Binding-site contacts:
Ligand atom O5 contacts residue ASP214 of chain 1.F at 2.9 Å (salt-bridge).
Ligand atom O4 contacts residue MET108 of chain 1.F at 3.9 Å.
Ligand atom O2 contacts residue TYR87 of chain 1.F at 4.2 Å.
Ligand atom O6 contacts residue TYR105 of chain 1.F at 4.1 Å.
Ligand atom C2 contacts residue TYR87 of chain 1.F at 4.0 Å (hydrophobic).
Ligand atom O5 contacts residue LYS89 of chain 1.F at 4.0 Å.
Ligand atom C6 contacts residue ASP214 of chain 1.F at 3.9 Å.
Ligand atom C5 contacts residue GLY101 of chain 1.F at 4.2 Å.
Ligand atom O1 contacts residue GLY101 of chain 1.F at 4.3 Å.
Ligand atom C3 contacts residue TYR87 of chain 1.F at 3.4 Å (hydrophobic).
Ligand atom C5 contacts residue ASP214 of chain 1.F at 3.6 Å.
Ligand atom O1 contacts residue ASP214 of chain 1.F at 2.5 Å (salt-bridge).
Ligand atom C1 contacts residue GLY101 of chain 1.F at 4.4 Å.
Ligand atom O6 contacts residue MET108 of chain 1.F at 3.7 Å.
Ligand atom C5 contacts residue LYS89 of chain 1.F at 3.7 Å.
Ligand atom O4 contacts residue TYR87 of chain 1.F at 3.7 Å.
Ligand atom O6 contacts residue LYS89 of chain 1.F at 3.3 Å (salt-bridge).
Ligand atom O1 contacts residue PHE51 of chain 1.F at 4.2 Å.
Ligand atom C6 contacts residue LYS89 of chain 1.F at 3.1 Å.
Ligand atom O3 contacts residue TYR87 of chain 1.F at 4.5 Å.
Ligand atom C4 contacts residue TYR87 of chain 1.F at 3.8 Å (hydrophobic).
Ligand atom O5 contacts residue TYR87 of chain 1.F at 4.4 Å.
Ligand atom C1 contacts residue ASP214 of chain 1.F at 3.4 Å.
Ligand atom O2 contacts residue PHE51 of chain 1.F at 3.9 Å.
Ligand atom O6 contacts residue GLY101 of chain 1.F at 4.0 Å.
Ligand atom O2 contacts residue TRP216 of chain 1.F at 3.8 Å.
Ligand atom C5 contacts residue TYR87 of chain 1.F at 3.8 Å (hydrophobic).
Ligand atom O5 contacts residue GLY101 of chain 1.F at 3.4 Å.
Ligand atom C6 contacts residue GLY101 of chain 1.F at 3.2 Å.
Ligand atom C1 contacts residue TYR87 of chain 1.F at 3.8 Å (hydrophobic).

Sequence of chain 1.F:
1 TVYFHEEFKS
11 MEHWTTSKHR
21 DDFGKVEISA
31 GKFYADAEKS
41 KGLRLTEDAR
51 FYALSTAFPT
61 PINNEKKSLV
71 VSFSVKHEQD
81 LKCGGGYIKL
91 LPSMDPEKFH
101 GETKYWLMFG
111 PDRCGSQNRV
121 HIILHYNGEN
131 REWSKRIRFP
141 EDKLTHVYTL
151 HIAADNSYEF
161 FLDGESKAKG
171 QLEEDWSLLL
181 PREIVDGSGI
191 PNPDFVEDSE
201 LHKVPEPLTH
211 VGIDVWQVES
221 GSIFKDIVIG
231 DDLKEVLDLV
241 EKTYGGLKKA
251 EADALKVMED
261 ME

This protein binds this small molecule.
Small molecule (SMILES): OC[C@H]1O[C@@H](O)[C@H](O)[C@@H](O)[C@@H]1O